Binding-site contacts:
Ligand atom C18 contacts residue SER201 of chain 1.A at 4.2 Å.
Ligand atom O15 contacts residue GLY144 of chain 1.A at 4.1 Å.
Ligand atom O19 contacts residue ALA198 of chain 1.A at 4.3 Å.
Ligand atom C17 contacts residue GLY197 of chain 1.A at 4.1 Å.
Ligand atom C14 contacts residue LEU145 of chain 1.A at 4.5 Å (hydrophobic).
Ligand atom O21 contacts residue SER201 of chain 1.A at 2.7 Å (h-bond).
Ligand atom O19 contacts residue GLY197 of chain 1.A at 3.0 Å (h-bond).
Ligand atom C12 contacts residue LEU145 of chain 1.A at 4.1 Å (hydrophobic).
Ligand atom C20 contacts residue LEU140 of chain 1.A at 3.7 Å (hydrophobic).
Ligand atom C18 contacts residue LEU140 of chain 1.A at 4.2 Å (hydrophobic).
Ligand atom C14 contacts residue THR148 of chain 1.A at 4.2 Å.
Ligand atom C17 contacts residue LEU141 of chain 1.A at 4.3 Å (hydrophobic).
Ligand atom O21 contacts residue LEU140 of chain 1.A at 4.1 Å.
Ligand atom O15 contacts residue LEU145 of chain 1.A at 4.0 Å.
Ligand atom C10 contacts residue PHE115 of chain 1.A at 3.7 Å (hydrophobic).
Ligand atom O19 contacts residue SER201 of chain 1.A at 3.4 Å.
Ligand atom C20 contacts residue LEU141 of chain 1.A at 3.8 Å (hydrophobic).
Ligand atom C20 contacts residue SER201 of chain 1.A at 3.9 Å.
Ligand atom O15 contacts residue THR148 of chain 1.A at 3.1 Å (h-bond).
Ligand atom O16 contacts residue GLY197 of chain 1.A at 4.1 Å.
Ligand atom C11 contacts residue PHE115 of chain 1.A at 4.4 Å (hydrophobic).
Ligand atom C17 contacts residue GLY144 of chain 1.A at 4.2 Å.
Ligand atom C18 contacts residue GLY197 of chain 1.A at 4.0 Å.
Ligand atom O19 contacts residue GLY144 of chain 1.A at 4.0 Å.
Ligand atom O19 contacts residue LEU140 of chain 1.A at 3.7 Å.

A protein and the small-molecule ligand that binds it are described below.
Small molecule (SMILES): CCCCCCC=CCCCCCC(=O)OC[C@@H](O)CO

Sequence of chain 1.A:
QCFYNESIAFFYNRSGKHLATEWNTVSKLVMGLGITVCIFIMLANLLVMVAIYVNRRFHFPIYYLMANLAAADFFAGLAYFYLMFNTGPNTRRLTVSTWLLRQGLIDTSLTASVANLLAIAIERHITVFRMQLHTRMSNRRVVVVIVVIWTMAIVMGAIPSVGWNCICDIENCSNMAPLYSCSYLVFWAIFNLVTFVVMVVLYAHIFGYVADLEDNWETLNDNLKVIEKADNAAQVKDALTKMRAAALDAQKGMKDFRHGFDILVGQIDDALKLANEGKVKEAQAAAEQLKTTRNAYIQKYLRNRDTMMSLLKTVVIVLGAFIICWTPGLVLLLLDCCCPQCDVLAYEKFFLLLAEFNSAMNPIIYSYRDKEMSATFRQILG